Binding-site contacts:
Ligand atom C2 contacts residue MAN4 of chain 1.H at 3.8 Å.
Ligand atom O4 contacts residue MAN4 of chain 1.H at 4.3 Å.
Ligand atom C3 contacts residue MAN4 of chain 1.H at 3.8 Å.
Ligand atom C7 contacts residue LYS131 of chain 1.C at 4.1 Å.
Ligand atom O2 contacts residue MAN4 of chain 1.H at 2.8 Å (h-bond).
Ligand atom O5 contacts residue LEU292 of chain 1.A at 3.7 Å.
Ligand atom N2 contacts residue ASN605 of chain 1.C at 2.9 Å (h-bond).
Ligand atom C1 contacts residue MAN4 of chain 1.H at 3.5 Å.
Ligand atom O5 contacts residue MAN4 of chain 1.H at 3.6 Å (h-bond).
Ligand atom C8 contacts residue LYS131 of chain 1.C at 3.5 Å.
Ligand atom O4 contacts residue MAN4 of chain 1.H at 4.2 Å.
Ligand atom O5 contacts residue ASN605 of chain 1.C at 2.4 Å (h-bond).
Ligand atom C5 contacts residue LEU292 of chain 1.A at 3.8 Å (hydrophobic).
Ligand atom C3 contacts residue LEU292 of chain 1.A at 4.1 Å (hydrophobic).
Ligand atom C6 contacts residue MAN4 of chain 1.H at 2.8 Å.
Ligand atom O7 contacts residue ASN605 of chain 1.C at 4.3 Å.
Ligand atom C2 contacts residue ASN605 of chain 1.C at 2.5 Å.
Ligand atom C4 contacts residue MAN4 of chain 1.H at 3.7 Å.
Ligand atom C1 contacts residue ASN605 of chain 1.C at 1.4 Å.
Ligand atom C5 contacts residue ASN605 of chain 1.C at 3.7 Å.
Ligand atom C1 contacts residue MAN4 of chain 1.H at 4.3 Å.
Ligand atom O6 contacts residue ASN605 of chain 1.C at 4.0 Å.
Ligand atom C8 contacts residue ASN605 of chain 1.C at 3.4 Å.
Ligand atom O6 contacts residue MAN4 of chain 1.H at 3.9 Å.
Ligand atom C2 contacts residue MAN4 of chain 1.H at 4.2 Å.
Ligand atom C4 contacts residue ASN605 of chain 1.C at 4.3 Å.
Ligand atom C7 contacts residue ASN605 of chain 1.C at 3.4 Å.
Ligand atom C5 contacts residue MAN4 of chain 1.H at 2.8 Å.
Ligand atom O7 contacts residue LYS131 of chain 1.C at 4.2 Å.
Ligand atom C3 contacts residue ASN605 of chain 1.C at 3.8 Å.
Ligand atom O4 contacts residue LYS139 of chain 1.A at 4.0 Å.
Ligand atom C4 contacts residue LEU292 of chain 1.A at 4.4 Å (hydrophobic).
Ligand atom O3 contacts residue MAN4 of chain 1.H at 4.1 Å.

This small molecule binds to this protein.
Small molecule (SMILES): CC(=O)N[C@H]1[C@H](O[C@H]2[C@H](O)[C@@H](NC(C)=O)CO[C@@H]2CO)O[C@H](CO)[C@@H](O[C@@H]2O[C@H](CO)[C@@H](O)[C@H](O[C@H]3O[C@H](CO)[C@@H](O)[C@H](O)[C@@H]3O)[C@@H]2O)[C@@H]1O

Sequence of chain 1.A:
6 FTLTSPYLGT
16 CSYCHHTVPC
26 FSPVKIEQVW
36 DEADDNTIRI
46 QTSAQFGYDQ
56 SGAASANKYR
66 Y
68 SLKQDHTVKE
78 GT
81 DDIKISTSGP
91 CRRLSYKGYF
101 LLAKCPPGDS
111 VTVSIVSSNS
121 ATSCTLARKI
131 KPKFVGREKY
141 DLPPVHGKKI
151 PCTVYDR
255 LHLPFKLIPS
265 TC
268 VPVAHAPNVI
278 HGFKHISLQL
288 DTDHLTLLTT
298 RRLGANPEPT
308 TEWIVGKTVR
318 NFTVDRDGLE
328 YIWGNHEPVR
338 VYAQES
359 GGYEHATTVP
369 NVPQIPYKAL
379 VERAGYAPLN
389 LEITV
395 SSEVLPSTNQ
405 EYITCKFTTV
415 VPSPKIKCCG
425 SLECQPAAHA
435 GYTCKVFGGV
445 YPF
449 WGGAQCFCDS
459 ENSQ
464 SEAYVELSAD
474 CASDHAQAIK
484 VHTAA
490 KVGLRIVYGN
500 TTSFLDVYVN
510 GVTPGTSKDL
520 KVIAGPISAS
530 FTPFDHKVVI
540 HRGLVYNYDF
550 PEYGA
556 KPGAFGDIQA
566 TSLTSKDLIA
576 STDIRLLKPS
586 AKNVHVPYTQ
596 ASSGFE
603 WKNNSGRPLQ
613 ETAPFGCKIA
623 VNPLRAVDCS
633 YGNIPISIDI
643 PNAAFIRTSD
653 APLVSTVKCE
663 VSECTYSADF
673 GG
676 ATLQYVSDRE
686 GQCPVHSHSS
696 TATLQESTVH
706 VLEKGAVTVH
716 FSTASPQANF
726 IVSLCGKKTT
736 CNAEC

Sequence of chain 1.C:
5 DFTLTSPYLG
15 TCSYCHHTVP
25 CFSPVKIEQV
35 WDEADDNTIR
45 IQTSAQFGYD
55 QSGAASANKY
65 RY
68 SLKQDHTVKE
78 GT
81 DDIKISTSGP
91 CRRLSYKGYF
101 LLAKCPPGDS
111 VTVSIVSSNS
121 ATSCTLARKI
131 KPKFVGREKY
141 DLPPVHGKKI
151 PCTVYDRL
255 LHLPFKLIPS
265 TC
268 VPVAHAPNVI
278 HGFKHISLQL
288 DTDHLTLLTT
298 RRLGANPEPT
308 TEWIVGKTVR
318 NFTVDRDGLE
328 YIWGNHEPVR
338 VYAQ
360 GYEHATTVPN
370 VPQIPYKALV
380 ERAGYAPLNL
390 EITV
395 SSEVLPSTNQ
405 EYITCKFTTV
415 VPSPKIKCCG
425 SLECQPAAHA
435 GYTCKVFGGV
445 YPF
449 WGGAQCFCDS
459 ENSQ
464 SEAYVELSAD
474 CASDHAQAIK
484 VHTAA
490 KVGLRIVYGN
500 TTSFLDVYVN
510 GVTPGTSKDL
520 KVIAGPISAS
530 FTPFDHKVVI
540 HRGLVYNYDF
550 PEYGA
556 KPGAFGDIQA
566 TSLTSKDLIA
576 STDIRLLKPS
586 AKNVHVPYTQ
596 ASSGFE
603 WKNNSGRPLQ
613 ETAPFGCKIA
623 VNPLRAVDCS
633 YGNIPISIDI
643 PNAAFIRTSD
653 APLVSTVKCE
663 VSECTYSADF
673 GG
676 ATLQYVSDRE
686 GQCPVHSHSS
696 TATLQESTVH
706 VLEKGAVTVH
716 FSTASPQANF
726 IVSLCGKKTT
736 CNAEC